Binding-site contacts:
Ligand atom F contacts residue MET46 of chain 2.D at 3.5 Å.
Ligand atom C11 contacts residue VAL77 of chain 2.D at 3.3 Å (hydrophobic).
Ligand atom C8 contacts residue LEU38 of chain 2.D at 3.4 Å (hydrophobic).
Ligand atom C9 contacts residue LEU38 of chain 2.D at 3.5 Å (hydrophobic).
Ligand atom C59 contacts residue VAL77 of chain 2.D at 3.6 Å (hydrophobic).
Ligand atom C39 contacts residue TYR51 of chain 2.D at 4.0 Å (hydrophobic).
Ligand atom C10 contacts residue ILE83 of chain 2.D at 4.0 Å (hydrophobic).
Ligand atom CL1 contacts residue ILE83 of chain 2.D at 3.9 Å.
Ligand atom CL1 contacts residue PHE70 of chain 2.D at 3.9 Å.
Ligand atom C56 contacts residue GLY42 of chain 2.D at 3.6 Å.
Ligand atom CL2 contacts residue LEU38 of chain 2.D at 3.2 Å.
Ligand atom F contacts residue ILE45 of chain 2.D at 3.2 Å.
Ligand atom C58 contacts residue VAL77 of chain 2.D at 4.0 Å (hydrophobic).
Ligand atom N49 contacts residue LEU38 of chain 2.D at 2.6 Å (h-bond).
Ligand atom C46 contacts residue GLY42 of chain 2.D at 3.6 Å.
Ligand atom C41 contacts residue ILE45 of chain 2.D at 4.0 Å (hydrophobic).
Ligand atom C56 contacts residue LEU38 of chain 2.D at 3.3 Å (hydrophobic).
Ligand atom C11 contacts residue HIS80 of chain 2.D at 3.6 Å.
Ligand atom C46 contacts residue LEU38 of chain 2.D at 3.2 Å (hydrophobic).
Ligand atom C38 contacts residue VAL77 of chain 2.D at 3.9 Å (hydrophobic).
Ligand atom F contacts residue TYR51 of chain 2.D at 3.2 Å.
Ligand atom CL2 contacts residue ILE83 of chain 2.D at 3.6 Å.
Ligand atom C56 contacts residue LEU41 of chain 2.D at 3.9 Å (hydrophobic).
Ligand atom C57 contacts residue ILE45 of chain 2.D at 3.8 Å (hydrophobic).
Ligand atom O2 contacts residue LEU38 of chain 2.D at 3.8 Å.
Ligand atom N49 contacts residue GLY42 of chain 2.D at 3.3 Å.
Ligand atom CL1 contacts residue ILE45 of chain 2.D at 3.9 Å.
Ligand atom C48 contacts residue LEU38 of chain 2.D at 3.8 Å (hydrophobic).
Ligand atom C10 contacts residue HIS80 of chain 2.D at 3.5 Å.
Ligand atom CL2 contacts residue HIS80 of chain 2.D at 3.7 Å.
Ligand atom C10 contacts residue VAL77 of chain 2.D at 3.3 Å (hydrophobic).
Ligand atom C58 contacts residue ILE45 of chain 2.D at 3.9 Å (hydrophobic).
Ligand atom C48 contacts residue GLY42 of chain 2.D at 3.8 Å.
Ligand atom CL1 contacts residue LEU41 of chain 2.D at 3.9 Å.
Ligand atom N16 contacts residue VAL77 of chain 2.D at 3.8 Å.
Ligand atom CL2 contacts residue TYR84 of chain 2.D at 3.7 Å.
Ligand atom C41 contacts residue GLY42 of chain 2.D at 3.7 Å.
Ligand atom O2 contacts residue PHE39 of chain 2.D at 3.7 Å.
Ligand atom C39 contacts residue GLN56 of chain 2.D at 3.8 Å.
Ligand atom C40 contacts residue ILE45 of chain 2.D at 3.6 Å (hydrophobic).

A small-molecule ligand and the protein it binds are described below.
Small molecule (SMILES): O=C(O)CCC(=O)NCCCCCCOC(=O)c1[nH]c2cc(Cl)ccc2c1-c1c(-c2ccc(F)cc2)ncn1Cc1ccc(Cl)cc1

Sequence of chain 2.D:
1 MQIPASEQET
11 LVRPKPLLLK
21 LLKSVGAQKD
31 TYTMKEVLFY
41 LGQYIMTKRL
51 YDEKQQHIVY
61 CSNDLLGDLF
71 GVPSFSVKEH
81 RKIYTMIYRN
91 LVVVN